Binding-site contacts:
Ligand atom C3 contacts residue ASN389 of chain 1.E at 3.9 Å.
Ligand atom N2 contacts residue ASN389 of chain 1.E at 2.9 Å (h-bond).
Ligand atom O7 contacts residue GLN363 of chain 1.E at 4.0 Å.
Ligand atom C5 contacts residue ASN389 of chain 1.E at 3.7 Å.
Ligand atom O4 contacts residue GLN297 of chain 1.E at 4.0 Å.
Ligand atom C6 contacts residue LEU298 of chain 1.E at 4.0 Å (hydrophobic).
Ligand atom C1 contacts residue ASN389 of chain 1.E at 1.5 Å.
Ligand atom N2 contacts residue GLN297 of chain 1.E at 4.4 Å.
Ligand atom O5 contacts residue GLN297 of chain 1.E at 4.0 Å.
Ligand atom O7 contacts residue LEU365 of chain 1.E at 3.9 Å.
Ligand atom C2 contacts residue ASN389 of chain 1.E at 2.5 Å.
Ligand atom C5 contacts residue GLN297 of chain 1.E at 3.7 Å.
Ligand atom C3 contacts residue GLN297 of chain 1.E at 4.0 Å.
Ligand atom C8 contacts residue GLN297 of chain 1.E at 3.3 Å.
Ligand atom O7 contacts residue ASN389 of chain 1.E at 2.6 Å (h-bond).
Ligand atom C7 contacts residue GLN297 of chain 1.E at 3.8 Å.
Ligand atom C7 contacts residue LEU365 of chain 1.E at 4.4 Å (hydrophobic).
Ligand atom C1 contacts residue THR391 of chain 1.E at 4.4 Å.
Ligand atom C7 contacts residue ASN389 of chain 1.E at 3.1 Å.
Ligand atom O6 contacts residue ASN389 of chain 1.E at 4.2 Å.
Ligand atom C8 contacts residue LEU365 of chain 1.E at 4.1 Å (hydrophobic).
Ligand atom C1 contacts residue GLN297 of chain 1.E at 3.7 Å.
Ligand atom C6 contacts residue PHE390 of chain 1.E at 4.2 Å (hydrophobic).
Ligand atom C2 contacts residue GLN297 of chain 1.E at 4.2 Å.
Ligand atom O6 contacts residue LEU298 of chain 1.E at 4.1 Å.
Ligand atom C4 contacts residue GLN297 of chain 1.E at 4.3 Å.
Ligand atom O5 contacts residue THR391 of chain 1.E at 3.9 Å.
Ligand atom O4 contacts residue ARG344 of chain 1.F at 4.1 Å.
Ligand atom O6 contacts residue PHE390 of chain 1.E at 4.1 Å.
Ligand atom C6 contacts residue THR391 of chain 1.E at 4.0 Å.
Ligand atom O5 contacts residue ASN389 of chain 1.E at 2.4 Å (h-bond).
Ligand atom O4 contacts residue ASN102 of chain 1.E at 4.2 Å.
Ligand atom C1 contacts residue PHE390 of chain 1.E at 4.5 Å (hydrophobic).
Ligand atom O5 contacts residue PHE390 of chain 1.E at 3.7 Å.
Ligand atom C4 contacts residue ASN389 of chain 1.E at 4.4 Å.
Ligand atom O7 contacts residue GLN297 of chain 1.E at 3.8 Å.
Ligand atom O6 contacts residue THR391 of chain 1.E at 2.6 Å (h-bond).
Ligand atom O6 contacts residue GLN392 of chain 1.E at 4.1 Å.

Sequence of chain 1.E:
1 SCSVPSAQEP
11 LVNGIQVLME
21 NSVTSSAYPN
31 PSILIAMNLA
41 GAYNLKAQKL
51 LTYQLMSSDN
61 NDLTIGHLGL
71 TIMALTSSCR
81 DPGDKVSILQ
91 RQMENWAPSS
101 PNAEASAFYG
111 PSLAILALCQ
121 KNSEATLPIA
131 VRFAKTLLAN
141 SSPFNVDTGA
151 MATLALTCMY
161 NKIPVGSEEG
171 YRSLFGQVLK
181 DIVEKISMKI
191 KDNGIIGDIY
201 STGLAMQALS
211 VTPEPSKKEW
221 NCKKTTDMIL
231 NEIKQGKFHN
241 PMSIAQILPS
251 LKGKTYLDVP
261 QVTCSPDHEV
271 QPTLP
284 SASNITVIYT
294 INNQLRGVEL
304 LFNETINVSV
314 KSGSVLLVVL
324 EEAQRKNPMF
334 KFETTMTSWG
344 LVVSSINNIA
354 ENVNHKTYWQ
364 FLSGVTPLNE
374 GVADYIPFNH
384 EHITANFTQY

A small-molecule ligand and the protein it binds are described below.
Small molecule (SMILES): CC(=O)N[C@H]1[C@H](O[C@H]2[C@H](O)[C@@H](NC(C)=O)CO[C@@H]2CO)O[C@H](CO)[C@@H](O[C@@H]2O[C@H](CO[C@H]3O[C@H](CO)[C@@H](O)[C@H](O)[C@@H]3O)[C@@H](O)[C@H](O[C@H]3O[C@H](CO)[C@@H](O)[C@H](O)[C@@H]3O)[C@@H]2O)[C@@H]1O

Sequence of chain 1.F:
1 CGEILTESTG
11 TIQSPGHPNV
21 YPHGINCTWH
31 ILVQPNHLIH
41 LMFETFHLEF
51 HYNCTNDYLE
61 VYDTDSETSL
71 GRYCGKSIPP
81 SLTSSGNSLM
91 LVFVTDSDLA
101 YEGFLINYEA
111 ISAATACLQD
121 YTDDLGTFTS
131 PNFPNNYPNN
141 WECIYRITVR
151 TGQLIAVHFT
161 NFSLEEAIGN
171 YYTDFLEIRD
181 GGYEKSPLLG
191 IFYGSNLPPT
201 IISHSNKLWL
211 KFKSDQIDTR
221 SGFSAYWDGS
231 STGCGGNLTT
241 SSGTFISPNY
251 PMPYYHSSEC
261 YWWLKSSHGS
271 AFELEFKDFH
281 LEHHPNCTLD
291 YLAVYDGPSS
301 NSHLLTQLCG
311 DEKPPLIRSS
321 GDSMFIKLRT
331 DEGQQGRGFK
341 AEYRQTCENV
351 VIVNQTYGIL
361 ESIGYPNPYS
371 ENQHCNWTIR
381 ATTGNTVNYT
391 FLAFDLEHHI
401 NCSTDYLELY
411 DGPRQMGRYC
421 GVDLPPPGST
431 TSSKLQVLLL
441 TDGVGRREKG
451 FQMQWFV